Binding-site contacts:
Ligand atom CG2 contacts residue HIS70 of chain 1.A at 3.5 Å.
Ligand atom CG2 contacts residue TRP147 of chain 1.A at 3.6 Å (hydrophobic).
Ligand atom OE1 contacts residue VAL76 of chain 1.A at 3.6 Å.
Ligand atom CA contacts residue ASP77 of chain 1.A at 3.4 Å.
Ligand atom CD1 contacts residue TYR99 of chain 1.A at 3.2 Å (hydrophobic).
Ligand atom N contacts residue LYS66 of chain 1.A at 3.5 Å (salt-bridge).
Ligand atom CD1 contacts residue TYR159 of chain 1.A at 3.6 Å (hydrophobic).
Ligand atom N contacts residue ASP77 of chain 1.A at 2.9 Å (salt-bridge).
Ligand atom CG1 contacts residue THR143 of chain 1.A at 3.1 Å.
Ligand atom OG contacts residue TYR171 of chain 1.A at 3.3 Å (h-bond).
Ligand atom CG2 contacts residue ASP77 of chain 1.A at 3.4 Å.
Ligand atom O contacts residue LYS66 of chain 1.A at 2.9 Å (salt-bridge).
Ligand atom CD2 contacts residue VAL67 of chain 1.A at 3.5 Å (hydrophobic).
Ligand atom C contacts residue ASP77 of chain 1.A at 3.6 Å.
Ligand atom N contacts residue GLU63 of chain 1.A at 3.2 Å (salt-bridge).
Ligand atom CB contacts residue ASP77 of chain 1.A at 3.4 Å.
Ligand atom N contacts residue TRP167 of chain 1.A at 3.5 Å.
Ligand atom CG2 contacts residue THR73 of chain 1.A at 3.2 Å.
Ligand atom CG contacts residue TYR99 of chain 1.A at 3.5 Å (hydrophobic).
Ligand atom N contacts residue GLU63 of chain 1.A at 3.2 Å (salt-bridge).
Ligand atom O contacts residue THR80 of chain 1.A at 3.3 Å.
Ligand atom C contacts residue TYR159 of chain 1.A at 3.6 Å (hydrophobic).
Ligand atom CG1 contacts residue ARG97 of chain 1.A at 3.6 Å.
Ligand atom N contacts residue TYR99 of chain 1.A at 3.1 Å (h-bond).
Ligand atom CD1 contacts residue PHE9 of chain 1.A at 3.5 Å (hydrophobic).
Ligand atom CB contacts residue TYR99 of chain 1.A at 3.3 Å (hydrophobic).
Ligand atom O contacts residue HIS70 of chain 1.A at 2.7 Å (h-bond).
Ligand atom O contacts residue TRP147 of chain 1.A at 2.7 Å (h-bond).
Ligand atom CD1 contacts residue ARG97 of chain 1.A at 3.4 Å.
Ligand atom O contacts residue ARG97 of chain 1.A at 2.8 Å (salt-bridge).
Ligand atom CD2 contacts residue LYS66 of chain 1.A at 3.6 Å.
Ligand atom CB contacts residue TYR7 of chain 1.A at 3.3 Å (hydrophobic).
Ligand atom CB contacts residue GLU63 of chain 1.A at 3.1 Å.
Ligand atom OG contacts residue TYR7 of chain 1.A at 2.6 Å (h-bond).
Ligand atom CD1 contacts residue TYR7 of chain 1.A at 3.5 Å (hydrophobic).
Ligand atom O contacts residue TYR7 of chain 1.A at 3.6 Å.
Ligand atom OXT contacts residue THR143 of chain 1.A at 3.3 Å.
Ligand atom CG1 contacts residue TYR123 of chain 1.A at 3.4 Å (hydrophobic).
Ligand atom O contacts residue TYR159 of chain 1.A at 2.4 Å (h-bond).
Ligand atom CB contacts residue TYR171 of chain 1.A at 3.1 Å (hydrophobic).

Sequence of chain 1.A:
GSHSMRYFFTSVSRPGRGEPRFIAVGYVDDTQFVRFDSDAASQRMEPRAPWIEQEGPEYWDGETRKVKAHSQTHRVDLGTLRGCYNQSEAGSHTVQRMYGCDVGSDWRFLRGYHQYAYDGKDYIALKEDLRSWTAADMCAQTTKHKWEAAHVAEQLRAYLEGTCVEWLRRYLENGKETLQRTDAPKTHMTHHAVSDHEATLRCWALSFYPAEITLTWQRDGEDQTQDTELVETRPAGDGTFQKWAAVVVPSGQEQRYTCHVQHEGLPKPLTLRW

The protein below binds the small molecule below.
Small molecule (SMILES): CC[C@H](C)[C@H](NC(=O)[C@H](CC1=CN=C2C=CC=CC12)NC(=O)[C@H](CCSC)NC(=O)[C@H](CC(C)C)NC(=O)[C@H](CC(C)C)NC(=O)[C@@H](N)CO)C(=O)N[C@H](C(=O)N[C@@H](CCC(N)=O)C(=O)N[C@H](C(=O)O)C(C)C)[C@@H](C)O